Sequence of chain 1.B:
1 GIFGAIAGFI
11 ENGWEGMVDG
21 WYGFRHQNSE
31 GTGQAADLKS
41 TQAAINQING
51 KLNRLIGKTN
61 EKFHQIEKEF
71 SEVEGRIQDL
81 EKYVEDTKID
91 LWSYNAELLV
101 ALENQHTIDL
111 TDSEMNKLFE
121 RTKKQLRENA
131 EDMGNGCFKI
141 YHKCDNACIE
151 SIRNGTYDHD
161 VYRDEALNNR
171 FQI

Binding-site contacts:
Ligand atom C8 contacts residue ILE56 of chain 1.B at 4.4 Å (hydrophobic).
Ligand atom C1 contacts residue THR312 of chain 1.A at 3.7 Å.
Ligand atom C8 contacts residue ASN32 of chain 1.A at 4.5 Å.
Ligand atom C3 contacts residue ASN32 of chain 1.A at 3.8 Å.
Ligand atom C4 contacts residue ASN32 of chain 1.A at 4.2 Å.
Ligand atom O6 contacts residue THR312 of chain 1.A at 4.3 Å.
Ligand atom N2 contacts residue ASN32 of chain 1.A at 2.9 Å (h-bond).
Ligand atom C1 contacts residue ASN32 of chain 1.A at 1.4 Å.
Ligand atom C5 contacts residue THR312 of chain 1.A at 4.2 Å.
Ligand atom C6 contacts residue THR312 of chain 1.A at 4.0 Å.
Ligand atom C6 contacts residue LEU52 of chain 1.B at 3.7 Å (hydrophobic).
Ligand atom O5 contacts residue ASN32 of chain 1.A at 2.3 Å (h-bond).
Ligand atom O7 contacts residue THR34 of chain 1.A at 4.2 Å.
Ligand atom C7 contacts residue ASN32 of chain 1.A at 3.4 Å.
Ligand atom O6 contacts residue LEU52 of chain 1.B at 3.3 Å.
Ligand atom O5 contacts residue THR312 of chain 1.A at 3.1 Å (h-bond).
Ligand atom C8 contacts residue THR34 of chain 1.A at 3.8 Å.
Ligand atom C7 contacts residue THR34 of chain 1.A at 4.4 Å.
Ligand atom C2 contacts residue ASN32 of chain 1.A at 2.5 Å.
Ligand atom C5 contacts residue ASN32 of chain 1.A at 3.6 Å.
Ligand atom O7 contacts residue ASN32 of chain 1.A at 3.5 Å (h-bond).

A protein and the small-molecule ligand that binds it are described below.
Small molecule (SMILES): CC(=O)N[C@H]1[C@H](O[C@H]2[C@H](O)[C@@H](NC(C)=O)CO[C@@H]2CO)O[C@H](CO)[C@@H](O[C@@H]2O[C@H](CO[C@H]3O[C@H](CO)[C@@H](O)[C@H](O)[C@@H]3O)[C@@H](O)[C@H](O[C@H]3O[C@H](CO)[C@@H](O)[C@H](O)[C@@H]3O)[C@@H]2O)[C@@H]1O

Sequence of chain 1.A:
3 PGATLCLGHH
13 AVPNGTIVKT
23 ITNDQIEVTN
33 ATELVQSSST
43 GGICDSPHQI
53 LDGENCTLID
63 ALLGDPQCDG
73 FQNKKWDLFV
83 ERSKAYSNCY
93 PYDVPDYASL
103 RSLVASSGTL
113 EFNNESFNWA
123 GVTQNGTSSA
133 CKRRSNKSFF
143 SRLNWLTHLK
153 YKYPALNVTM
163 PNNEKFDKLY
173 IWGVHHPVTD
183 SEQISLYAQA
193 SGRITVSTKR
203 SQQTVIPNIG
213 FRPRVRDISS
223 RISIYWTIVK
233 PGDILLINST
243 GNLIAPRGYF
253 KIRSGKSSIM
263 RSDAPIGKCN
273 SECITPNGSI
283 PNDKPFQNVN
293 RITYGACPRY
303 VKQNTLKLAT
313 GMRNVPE